Sequence of chain 1.A:
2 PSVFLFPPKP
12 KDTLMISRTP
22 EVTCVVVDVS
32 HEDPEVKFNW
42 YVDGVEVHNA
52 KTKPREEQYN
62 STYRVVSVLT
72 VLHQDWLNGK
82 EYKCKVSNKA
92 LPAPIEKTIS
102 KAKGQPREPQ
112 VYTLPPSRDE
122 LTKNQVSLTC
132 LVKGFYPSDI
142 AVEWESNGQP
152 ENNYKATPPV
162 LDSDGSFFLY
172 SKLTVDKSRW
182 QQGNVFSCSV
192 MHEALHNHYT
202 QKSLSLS

Binding-site contacts:
Ligand atom C3 contacts residue ASP29 of chain 1.A at 3.5 Å.
Ligand atom O4 contacts residue ASP140 of chain 1.A at 2.5 Å (salt-bridge).
Ligand atom O7 contacts residue VAL28 of chain 1.A at 3.2 Å.
Ligand atom C6 contacts residue PHE5 of chain 1.A at 3.8 Å (hydrophobic).
Ligand atom C4 contacts residue ASP140 of chain 1.A at 3.7 Å.
Ligand atom C6 contacts residue PHE7 of chain 1.A at 3.7 Å (hydrophobic).
Ligand atom C3 contacts residue ASN61 of chain 1.A at 3.8 Å.
Ligand atom C7 contacts residue VAL28 of chain 1.A at 4.2 Å (hydrophobic).
Ligand atom C8 contacts residue ARG65 of chain 1.A at 3.4 Å.
Ligand atom C5 contacts residue ASN61 of chain 1.A at 3.7 Å.
Ligand atom C2 contacts residue ASP29 of chain 1.A at 3.7 Å.
Ligand atom C6 contacts residue ASP140 of chain 1.A at 4.2 Å.
Ligand atom C3 contacts residue PHE5 of chain 1.A at 4.0 Å (hydrophobic).
Ligand atom C1 contacts residue ASN61 of chain 1.A at 1.4 Å.
Ligand atom O4 contacts residue VAL28 of chain 1.A at 3.7 Å.
Ligand atom O3 contacts residue PRO11 of chain 1.A at 3.7 Å.
Ligand atom C7 contacts residue ASN61 of chain 1.A at 3.7 Å.
Ligand atom O7 contacts residue ASP29 of chain 1.A at 4.0 Å.
Ligand atom C7 contacts residue ASP29 of chain 1.A at 3.9 Å.
Ligand atom O3 contacts residue ILE141 of chain 1.A at 3.8 Å.
Ligand atom C5 contacts residue PHE5 of chain 1.A at 4.2 Å (hydrophobic).
Ligand atom C1 contacts residue ASP29 of chain 1.A at 4.1 Å.
Ligand atom C4 contacts residue PHE5 of chain 1.A at 3.8 Å (hydrophobic).
Ligand atom O5 contacts residue ASN61 of chain 1.A at 2.4 Å (h-bond).
Ligand atom C1 contacts residue THR63 of chain 1.A at 3.9 Å.
Ligand atom C1 contacts residue PHE5 of chain 1.A at 4.0 Å (hydrophobic).
Ligand atom N2 contacts residue ASP29 of chain 1.A at 3.1 Å (salt-bridge).
Ligand atom O5 contacts residue PHE5 of chain 1.A at 4.0 Å.
Ligand atom C6 contacts residue GLN59 of chain 1.A at 4.1 Å.
Ligand atom O7 contacts residue VAL26 of chain 1.A at 4.0 Å.
Ligand atom N2 contacts residue ASN61 of chain 1.A at 2.8 Å (h-bond).
Ligand atom O3 contacts residue ASP29 of chain 1.A at 3.8 Å.
Ligand atom O6 contacts residue PRO8 of chain 1.A at 3.3 Å.
Ligand atom O2 contacts residue PRO11 of chain 1.A at 3.6 Å.
Ligand atom C2 contacts residue ASN61 of chain 1.A at 2.4 Å.
Ligand atom C4 contacts residue PRO11 of chain 1.A at 3.9 Å (hydrophobic).
Ligand atom C2 contacts residue PHE5 of chain 1.A at 4.0 Å (hydrophobic).
Ligand atom C6 contacts residue PRO8 of chain 1.A at 3.7 Å (hydrophobic).
Ligand atom C7 contacts residue ARG65 of chain 1.A at 3.8 Å.
Ligand atom O7 contacts residue ARG65 of chain 1.A at 3.3 Å (salt-bridge).

A small-molecule ligand and the protein it binds are described below.
Small molecule (SMILES): CC(=O)N[C@H]1[C@H](O[C@H]2[C@H](O)[C@@H](NC(C)=O)CO[C@@H]2CO)O[C@H](CO)[C@@H](O[C@@H]2O[C@H](CO[C@H]3O[C@H](CO[C@H]4O[C@H](CO)[C@@H](O)[C@H](O)[C@@H]4O[C@H]4O[C@H](CO)[C@@H](O)[C@H](O)[C@@H]4O)[C@@H](O)[C@H](O[C@H]4O[C@H](CO)[C@@H](O)[C@H](O)[C@@H]4O)[C@@H]3O)[C@@H](O)[C@H](O[C@H]3O[C@H](CO)[C@@H](O)[C@H](O)[C@@H]3O[C@H]3O[C@H](CO)[C@@H](O)[C@H](O)[C@@H]3O)[C@@H]2O)[C@@H]1O